Sequence of chain 4.B:
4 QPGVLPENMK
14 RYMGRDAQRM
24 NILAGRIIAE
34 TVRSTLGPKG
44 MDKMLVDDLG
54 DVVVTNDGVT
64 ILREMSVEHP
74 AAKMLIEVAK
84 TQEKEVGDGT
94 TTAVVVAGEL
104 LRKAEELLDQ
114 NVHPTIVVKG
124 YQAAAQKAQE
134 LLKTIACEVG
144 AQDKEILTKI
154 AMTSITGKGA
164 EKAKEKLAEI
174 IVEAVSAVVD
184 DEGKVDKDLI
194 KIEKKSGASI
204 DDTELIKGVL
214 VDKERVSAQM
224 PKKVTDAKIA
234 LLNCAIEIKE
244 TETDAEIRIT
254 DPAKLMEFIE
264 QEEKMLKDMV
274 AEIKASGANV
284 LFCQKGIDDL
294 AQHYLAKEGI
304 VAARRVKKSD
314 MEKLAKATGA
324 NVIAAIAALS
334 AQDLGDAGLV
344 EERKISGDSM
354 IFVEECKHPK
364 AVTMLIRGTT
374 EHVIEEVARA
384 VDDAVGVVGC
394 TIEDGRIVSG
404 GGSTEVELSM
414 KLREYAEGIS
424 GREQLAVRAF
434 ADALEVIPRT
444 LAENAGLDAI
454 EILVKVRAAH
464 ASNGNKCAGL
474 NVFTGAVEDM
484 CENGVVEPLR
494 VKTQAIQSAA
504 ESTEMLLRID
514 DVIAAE

Binding-site contacts:
Ligand atom PA contacts residue MG1 of chain 4.K at 3.5 Å.
Ligand atom O1B contacts residue ASP91 of chain 4.B at 2.7 Å (salt-bridge).
Ligand atom O2G contacts residue ASP60 of chain 4.B at 3.2 Å.
Ligand atom PA contacts residue GLY40 of chain 4.B at 3.5 Å.
Ligand atom O5' contacts residue GLY40 of chain 4.B at 3.1 Å (h-bond).
Ligand atom O2G contacts residue LYS161 of chain 4.B at 3.3 Å (salt-bridge).
Ligand atom C5 contacts residue PRO41 of chain 4.B at 3.5 Å (hydrophobic).
Ligand atom O4' contacts residue GLY40 of chain 4.B at 3.4 Å.
Ligand atom PB contacts residue MG1 of chain 4.K at 3.4 Å.
Ligand atom O2G contacts residue GLY61 of chain 4.B at 2.7 Å (h-bond).
Ligand atom O1A contacts residue GLY160 of chain 4.B at 3.5 Å (h-bond).
Ligand atom O1A contacts residue MG1 of chain 4.K at 2.1 Å.
Ligand atom O3G contacts residue LYS161 of chain 4.B at 3.0 Å (salt-bridge).
Ligand atom O2' contacts residue GLY404 of chain 4.B at 2.9 Å (h-bond).
Ligand atom O2' contacts residue GLY403 of chain 4.B at 3.5 Å.
Ligand atom O1B contacts residue GLY92 of chain 4.B at 3.0 Å (h-bond).
Ligand atom PG contacts residue MG1 of chain 4.K at 3.4 Å.
Ligand atom N1 contacts residue ASN474 of chain 4.B at 3.5 Å (h-bond).
Ligand atom PG contacts residue THR93 of chain 4.B at 3.5 Å.
Ligand atom O3A contacts residue LEU39 of chain 4.B at 3.2 Å.
Ligand atom N6 contacts residue PHE476 of chain 4.B at 3.3 Å.
Ligand atom O5' contacts residue GLY160 of chain 4.B at 3.6 Å.
Ligand atom O2G contacts residue ASN59 of chain 4.B at 3.3 Å (h-bond).
Ligand atom N3 contacts residue GLY404 of chain 4.B at 3.4 Å.
Ligand atom O2B contacts residue THR95 of chain 4.B at 2.7 Å (h-bond).
Ligand atom O2B contacts residue THR94 of chain 4.B at 3.4 Å (h-bond).
Ligand atom O2' contacts residue GLU490 of chain 4.B at 2.7 Å (salt-bridge).
Ligand atom O3G contacts residue ASP91 of chain 4.B at 2.9 Å (salt-bridge).
Ligand atom O2G contacts residue THR94 of chain 4.B at 3.6 Å (h-bond).
Ligand atom O2B contacts residue GLY92 of chain 4.B at 3.1 Å.
Ligand atom C2' contacts residue GLU490 of chain 4.B at 3.3 Å.
Ligand atom C2 contacts residue LEU473 of chain 4.B at 3.5 Å (hydrophobic).
Ligand atom O1B contacts residue MG1 of chain 4.K at 2.3 Å.
Ligand atom O2A contacts residue GLY160 of chain 4.B at 3.1 Å (h-bond).
Ligand atom N3B contacts residue THR94 of chain 4.B at 3.0 Å (h-bond).
Ligand atom O2A contacts residue GLY40 of chain 4.B at 2.9 Å (h-bond).
Ligand atom O2A contacts residue THR38 of chain 4.B at 3.2 Å (h-bond).
Ligand atom N7 contacts residue PRO41 of chain 4.B at 3.5 Å.
Ligand atom O3G contacts residue MG1 of chain 4.K at 2.1 Å.
Ligand atom O1G contacts residue THR93 of chain 4.B at 2.6 Å (h-bond).

A small-molecule ligand and the protein it binds are described below.
Small molecule (SMILES): Nc1ncnc2c1ncn2[C@@H]1O[C@H](CO[P](=O)(O)O[P](=O)(O)NP(=O)(O)O)[C@@H](O)[C@H]1O